Sequence of chain 1.B:
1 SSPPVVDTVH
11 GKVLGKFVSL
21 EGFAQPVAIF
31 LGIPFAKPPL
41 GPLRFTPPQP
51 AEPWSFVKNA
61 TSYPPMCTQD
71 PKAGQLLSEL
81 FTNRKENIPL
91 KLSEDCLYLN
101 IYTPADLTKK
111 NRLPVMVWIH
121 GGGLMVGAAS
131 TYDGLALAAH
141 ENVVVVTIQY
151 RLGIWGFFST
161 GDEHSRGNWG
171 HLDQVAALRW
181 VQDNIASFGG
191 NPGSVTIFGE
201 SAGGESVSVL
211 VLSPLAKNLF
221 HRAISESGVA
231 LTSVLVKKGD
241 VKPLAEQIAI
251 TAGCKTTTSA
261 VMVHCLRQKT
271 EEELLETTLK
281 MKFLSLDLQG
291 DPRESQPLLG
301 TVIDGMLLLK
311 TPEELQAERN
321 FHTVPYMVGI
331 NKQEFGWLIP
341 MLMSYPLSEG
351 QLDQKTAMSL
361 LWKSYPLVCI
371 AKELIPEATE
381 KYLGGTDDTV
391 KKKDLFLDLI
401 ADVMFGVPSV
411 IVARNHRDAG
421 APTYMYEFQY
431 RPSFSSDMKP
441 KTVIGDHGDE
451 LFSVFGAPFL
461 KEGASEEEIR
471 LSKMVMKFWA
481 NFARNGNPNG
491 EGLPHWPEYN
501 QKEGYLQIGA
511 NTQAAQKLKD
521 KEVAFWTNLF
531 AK

The small molecule below binds the protein below.
Small molecule (SMILES): CC(=O)N[C@H]1[C@H]([C@H](O)[C@H](O)CO)O[C@@](O)(C(=O)O)C[C@@H]1O

Binding-site contacts:
Ligand atom C5 contacts residue SER62 of chain 1.B at 4.3 Å.
Ligand atom O1A contacts residue ASN59 of chain 1.B at 3.2 Å.
Ligand atom N5 contacts residue LYS242 of chain 1.C at 4.5 Å.
Ligand atom C1 contacts residue LYS58 of chain 1.B at 4.1 Å.
Ligand atom O9 contacts residue TYR63 of chain 1.B at 4.0 Å.
Ligand atom C1 contacts residue NAG1 of chain 1.J at 4.5 Å.
Ligand atom C2 contacts residue ASN59 of chain 1.B at 3.4 Å.
Ligand atom C4 contacts residue LYS242 of chain 1.C at 4.3 Å.
Ligand atom C11 contacts residue SER259 of chain 1.C at 3.8 Å.
Ligand atom O6 contacts residue ASN59 of chain 1.B at 4.5 Å.
Ligand atom O1B contacts residue LYS58 of chain 1.B at 3.0 Å.
Ligand atom O7 contacts residue ASN59 of chain 1.B at 4.2 Å.
Ligand atom C8 contacts residue TYR98 of chain 1.B at 4.3 Å (hydrophobic).
Ligand atom C3 contacts residue ASN59 of chain 1.B at 4.0 Å.
Ligand atom C11 contacts residue THR258 of chain 1.C at 3.7 Å.
Ligand atom O1A contacts residue NAG1 of chain 1.J at 3.3 Å.
Ligand atom C9 contacts residue TYR98 of chain 1.B at 3.7 Å (hydrophobic).
Ligand atom O9 contacts residue GLY32 of chain 1.B at 3.5 Å.
Ligand atom O2 contacts residue ALA60 of chain 1.B at 4.3 Å.
Ligand atom C9 contacts residue GLY32 of chain 1.B at 3.5 Å.
Ligand atom O10 contacts residue LYS242 of chain 1.C at 2.9 Å (salt-bridge).
Ligand atom O4 contacts residue SER62 of chain 1.B at 4.0 Å.
Ligand atom O9 contacts residue PRO64 of chain 1.B at 3.7 Å.
Ligand atom C9 contacts residue PRO64 of chain 1.B at 4.0 Å (hydrophobic).
Ligand atom C9 contacts residue SER62 of chain 1.B at 3.9 Å.
Ligand atom C8 contacts residue GLY32 of chain 1.B at 4.4 Å.
Ligand atom C11 contacts residue LYS242 of chain 1.C at 3.3 Å.
Ligand atom O9 contacts residue LEU31 of chain 1.B at 3.9 Å.
Ligand atom C1 contacts residue ASN59 of chain 1.B at 3.4 Å.
Ligand atom O2 contacts residue ASN59 of chain 1.B at 2.3 Å (h-bond).
Ligand atom O2 contacts residue THR61 of chain 1.B at 4.3 Å.
Ligand atom C11 contacts residue THR257 of chain 1.C at 4.2 Å.
Ligand atom O1B contacts residue ASN59 of chain 1.B at 3.2 Å (h-bond).
Ligand atom O1A contacts residue LYS58 of chain 1.B at 4.4 Å.
Ligand atom C10 contacts residue LYS242 of chain 1.C at 3.3 Å.
Ligand atom O7 contacts residue GLY32 of chain 1.B at 3.7 Å.
Ligand atom O9 contacts residue SER62 of chain 1.B at 2.5 Å (h-bond).

Sequence of chain 1.C:
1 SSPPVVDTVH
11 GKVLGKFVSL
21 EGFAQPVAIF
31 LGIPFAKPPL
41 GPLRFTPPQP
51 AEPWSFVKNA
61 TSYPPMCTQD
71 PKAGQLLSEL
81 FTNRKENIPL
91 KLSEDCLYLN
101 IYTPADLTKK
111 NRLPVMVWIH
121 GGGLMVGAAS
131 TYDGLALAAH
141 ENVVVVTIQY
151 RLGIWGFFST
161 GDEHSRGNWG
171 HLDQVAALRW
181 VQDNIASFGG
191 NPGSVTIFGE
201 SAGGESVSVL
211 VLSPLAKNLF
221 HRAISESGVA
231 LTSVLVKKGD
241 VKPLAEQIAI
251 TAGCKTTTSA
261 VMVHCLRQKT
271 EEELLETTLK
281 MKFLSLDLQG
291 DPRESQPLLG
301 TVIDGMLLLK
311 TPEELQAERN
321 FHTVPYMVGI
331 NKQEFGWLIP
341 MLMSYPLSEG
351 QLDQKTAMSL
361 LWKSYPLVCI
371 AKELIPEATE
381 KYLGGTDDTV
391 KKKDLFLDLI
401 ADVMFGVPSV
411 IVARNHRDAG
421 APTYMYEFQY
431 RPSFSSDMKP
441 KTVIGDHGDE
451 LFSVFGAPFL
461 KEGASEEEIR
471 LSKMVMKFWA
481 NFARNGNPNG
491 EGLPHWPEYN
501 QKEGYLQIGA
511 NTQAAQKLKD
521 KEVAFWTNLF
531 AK